Sequence of chain 1.C:
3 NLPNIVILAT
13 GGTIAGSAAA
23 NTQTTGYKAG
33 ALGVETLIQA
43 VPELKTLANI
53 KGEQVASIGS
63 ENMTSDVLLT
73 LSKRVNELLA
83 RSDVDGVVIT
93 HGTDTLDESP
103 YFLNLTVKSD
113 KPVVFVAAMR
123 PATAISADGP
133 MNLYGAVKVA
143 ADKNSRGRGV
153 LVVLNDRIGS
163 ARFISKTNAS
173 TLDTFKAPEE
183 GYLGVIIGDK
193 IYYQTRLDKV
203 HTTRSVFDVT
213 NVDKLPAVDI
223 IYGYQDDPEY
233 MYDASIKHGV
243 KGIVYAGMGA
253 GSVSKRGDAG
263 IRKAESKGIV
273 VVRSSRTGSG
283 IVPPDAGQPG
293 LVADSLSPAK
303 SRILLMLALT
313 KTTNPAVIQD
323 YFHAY

Binding-site contacts:
Ligand atom CA contacts residue THR15 of chain 1.C at 3.3 Å.
Ligand atom C contacts residue SER62 of chain 1.C at 3.3 Å.
Ligand atom O contacts residue ASP96 of chain 1.C at 3.1 Å (salt-bridge).
Ligand atom OXT contacts residue GLY14 of chain 1.C at 3.4 Å.
Ligand atom CB contacts residue ASP96 of chain 1.C at 3.4 Å.
Ligand atom CA contacts residue ASP96 of chain 1.C at 3.4 Å.
Ligand atom C contacts residue THR95 of chain 1.C at 3.9 Å.
Ligand atom OXT contacts residue GLY61 of chain 1.C at 3.3 Å.
Ligand atom OD2 contacts residue THR15 of chain 1.C at 3.4 Å (h-bond).
Ligand atom CA contacts residue GLU63 of chain 1.C at 3.7 Å.
Ligand atom N contacts residue ASP96 of chain 1.C at 2.8 Å (salt-bridge).
Ligand atom N contacts residue GLU63 of chain 1.C at 3.0 Å (salt-bridge).
Ligand atom C contacts residue GLY61 of chain 1.C at 4.3 Å.
Ligand atom N contacts residue THR15 of chain 1.C at 4.1 Å.
Ligand atom OD1 contacts residue THR15 of chain 1.C at 3.1 Å (h-bond).
Ligand atom OD1 contacts residue THR95 of chain 1.C at 3.0 Å (h-bond).
Ligand atom OXT contacts residue GLU63 of chain 1.C at 3.4 Å (salt-bridge).
Ligand atom C contacts residue GLY94 of chain 1.C at 3.7 Å.
Ligand atom OD1 contacts residue GLY14 of chain 1.C at 4.1 Å.
Ligand atom CB contacts residue THR15 of chain 1.C at 3.4 Å.
Ligand atom O contacts residue GLY94 of chain 1.C at 3.4 Å.
Ligand atom C contacts residue GLU63 of chain 1.C at 3.3 Å.
Ligand atom O contacts residue THR95 of chain 1.C at 3.2 Å (h-bond).
Ligand atom CB contacts residue THR95 of chain 1.C at 3.5 Å.
Ligand atom OD1 contacts residue GLY94 of chain 1.C at 3.3 Å.
Ligand atom OD1 contacts residue ALA120 of chain 1.C at 3.7 Å.
Ligand atom OXT contacts residue THR15 of chain 1.C at 4.0 Å.
Ligand atom OD2 contacts residue THR95 of chain 1.C at 2.8 Å (h-bond).
Ligand atom O contacts residue SER62 of chain 1.C at 2.3 Å (h-bond).
Ligand atom CG contacts residue ALA120 of chain 1.C at 3.8 Å (hydrophobic).
Ligand atom OXT contacts residue GLY94 of chain 1.C at 3.5 Å.
Ligand atom N contacts residue SER254 of chain 1.G at 4.2 Å.
Ligand atom OD2 contacts residue ALA120 of chain 1.C at 3.0 Å (h-bond).
Ligand atom CG contacts residue THR95 of chain 1.C at 3.0 Å.
Ligand atom CG contacts residue THR15 of chain 1.C at 3.0 Å.
Ligand atom OD2 contacts residue MET121 of chain 1.C at 4.0 Å.
Ligand atom OXT contacts residue SER62 of chain 1.C at 2.8 Å (h-bond).
Ligand atom C contacts residue GLY14 of chain 1.C at 4.3 Å.
Ligand atom C contacts residue ASP96 of chain 1.C at 3.6 Å.
Ligand atom O contacts residue GLU63 of chain 1.C at 3.5 Å (salt-bridge).

The small molecule below binds the protein below.
Small molecule (SMILES): N[C@@H](CC(=O)O)C(=O)O

Sequence of chain 1.G:
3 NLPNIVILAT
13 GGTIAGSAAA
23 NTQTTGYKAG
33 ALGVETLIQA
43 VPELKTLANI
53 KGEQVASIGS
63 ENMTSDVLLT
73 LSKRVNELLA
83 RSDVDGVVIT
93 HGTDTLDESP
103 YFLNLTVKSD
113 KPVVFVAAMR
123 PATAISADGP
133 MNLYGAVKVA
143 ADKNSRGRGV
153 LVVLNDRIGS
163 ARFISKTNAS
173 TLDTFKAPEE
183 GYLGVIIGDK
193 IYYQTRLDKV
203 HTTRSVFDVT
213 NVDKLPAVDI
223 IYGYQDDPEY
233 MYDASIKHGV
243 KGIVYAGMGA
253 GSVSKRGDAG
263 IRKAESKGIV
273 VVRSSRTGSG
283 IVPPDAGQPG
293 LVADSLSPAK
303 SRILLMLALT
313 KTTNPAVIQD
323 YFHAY